Binding-site contacts:
Ligand atom C3' contacts residue LEU170 of chain 1.C at 3.4 Å (hydrophobic).
Ligand atom O3' contacts residue LEU170 of chain 1.C at 2.8 Å (h-bond).
Ligand atom OP1 contacts residue SER102 of chain 1.C at 2.6 Å (h-bond).
Ligand atom OP1 contacts residue GLY9 of chain 1.C at 3.2 Å.
Ligand atom C5' contacts residue THR8 of chain 1.C at 3.6 Å.
Ligand atom O3' contacts residue PHE220 of chain 1.C at 3.8 Å.
Ligand atom O3' contacts residue SER81 of chain 1.C at 3.8 Å.
Ligand atom N3 contacts residue ARG55 of chain 1.C at 3.6 Å.
Ligand atom OP1 contacts residue THR8 of chain 1.C at 3.6 Å (h-bond).
Ligand atom N3 contacts residue VAL217 of chain 1.C at 3.6 Å.
Ligand atom OP1 contacts residue GLU145 of chain 1.C at 3.7 Å.
Ligand atom OP1 contacts residue PRO171 of chain 1.C at 3.5 Å.
Ligand atom P contacts residue ASN80 of chain 1.C at 3.5 Å.
Ligand atom OP1 contacts residue GLY10 of chain 1.C at 2.7 Å (h-bond).
Ligand atom O3' contacts residue ASN80 of chain 1.C at 3.4 Å (h-bond).
Ligand atom C4' contacts residue GLY169 of chain 1.C at 3.7 Å.
Ligand atom N7 contacts residue PHE220 of chain 1.C at 3.5 Å.
Ligand atom C8 contacts residue PHE220 of chain 1.C at 3.5 Å (hydrophobic).
Ligand atom O5' contacts residue LEU170 of chain 1.C at 3.8 Å.
Ligand atom OP1 contacts residue THR82 of chain 1.C at 2.9 Å (h-bond).
Ligand atom OP1 contacts residue ASN80 of chain 1.C at 2.9 Å (h-bond).
Ligand atom OP1 contacts residue SER81 of chain 1.C at 3.8 Å.
Ligand atom O3' contacts residue GLY169 of chain 1.C at 3.0 Å.
Ligand atom C8 contacts residue GLY105 of chain 1.C at 3.8 Å.
Ligand atom O3' contacts residue LEU22 of chain 1.C at 3.8 Å.
Ligand atom C5' contacts residue GLY169 of chain 1.C at 3.4 Å.
Ligand atom O3' contacts residue THR82 of chain 1.C at 3.3 Å (h-bond).
Ligand atom C5' contacts residue LEU170 of chain 1.C at 3.8 Å (hydrophobic).
Ligand atom C4' contacts residue LEU22 of chain 1.C at 3.8 Å (hydrophobic).
Ligand atom OP1 contacts residue ILE101 of chain 1.C at 3.2 Å.
Ligand atom C5' contacts residue ALA11 of chain 1.C at 3.7 Å (hydrophobic).
Ligand atom C2 contacts residue ARG55 of chain 1.C at 3.3 Å.
Ligand atom N1 contacts residue ARG55 of chain 1.C at 3.3 Å.
Ligand atom C5' contacts residue ASN80 of chain 1.C at 3.4 Å.
Ligand atom C2' contacts residue SER81 of chain 1.C at 3.8 Å.
Ligand atom C4' contacts residue ALA11 of chain 1.C at 3.8 Å (hydrophobic).
Ligand atom N6 contacts residue ARG104 of chain 1.C at 3.6 Å.
Ligand atom C3' contacts residue PHE220 of chain 1.C at 3.6 Å (hydrophobic).
Ligand atom OP1 contacts residue ASP7 of chain 1.C at 3.0 Å (salt-bridge).
Ligand atom C5' contacts residue THR82 of chain 1.C at 3.9 Å.

Sequence of chain 1.C:
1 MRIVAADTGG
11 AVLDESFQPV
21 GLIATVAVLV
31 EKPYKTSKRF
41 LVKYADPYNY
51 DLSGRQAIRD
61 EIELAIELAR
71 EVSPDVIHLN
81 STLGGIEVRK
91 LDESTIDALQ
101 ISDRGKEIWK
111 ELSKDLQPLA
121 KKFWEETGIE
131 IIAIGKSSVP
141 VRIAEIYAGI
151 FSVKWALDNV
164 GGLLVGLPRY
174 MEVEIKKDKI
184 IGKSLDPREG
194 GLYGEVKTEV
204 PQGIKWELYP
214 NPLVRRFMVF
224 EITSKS

The protein below binds the small molecule below.
Small molecule (SMILES): Nc1ncnc2c1ncn2[C@H]1C[C@H](O[P](=O)(O)OC[C@H]2O[C@@H](n3cnc4c(N)ncnc43)C[C@@H]2O)[C@@H](CO[P](=O)(O)O[C@H]2C[C@H](n3cnc4c(N)ncnc43)O[C@@H]2CO[P](=O)(O)O[C@H]2C[C@H](n3cnc4c(N)ncnc43)O[C@@H]2COP(=O)=O)O1